Sequence of chain 1.B:
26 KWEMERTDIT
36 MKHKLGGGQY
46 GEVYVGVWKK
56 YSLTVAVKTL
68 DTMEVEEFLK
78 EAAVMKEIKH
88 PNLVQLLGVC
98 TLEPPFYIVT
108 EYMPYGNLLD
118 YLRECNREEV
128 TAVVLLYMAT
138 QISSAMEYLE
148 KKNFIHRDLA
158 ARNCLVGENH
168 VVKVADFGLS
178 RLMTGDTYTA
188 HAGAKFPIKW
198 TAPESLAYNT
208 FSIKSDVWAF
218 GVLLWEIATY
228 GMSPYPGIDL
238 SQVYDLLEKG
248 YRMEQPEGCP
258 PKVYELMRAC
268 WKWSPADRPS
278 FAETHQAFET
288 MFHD

This protein binds this small molecule.
Small molecule (SMILES): Cc1cc(Nc2cc(N3CCN(C)CC3)nc(Sc3ccc(NC(=O)C4CC4)cc3)n2)[nH]n1

Binding-site contacts:
Ligand atom C18 contacts residue ASP183 of chain 1.B at 4.2 Å.
Ligand atom C29 contacts residue SER209 of chain 1.B at 4.1 Å.
Ligand atom N14 contacts residue THR184 of chain 1.B at 3.5 Å (h-bond).
Ligand atom C15 contacts residue THR184 of chain 1.B at 3.3 Å.
Ligand atom C33 contacts residue LYS211 of chain 1.B at 3.5 Å.
Ligand atom C27 contacts residue PRO272 of chain 1.B at 3.7 Å (hydrophobic).
Ligand atom C26 contacts residue PRO272 of chain 1.B at 3.7 Å (hydrophobic).
Ligand atom C28 contacts residue PRO272 of chain 1.B at 4.1 Å (hydrophobic).
Ligand atom N20 contacts residue THR184 of chain 1.B at 3.6 Å (h-bond).
Ligand atom C10 contacts residue THR207 of chain 1.B at 4.1 Å.
Ligand atom N11 contacts residue THR207 of chain 1.B at 3.6 Å.
Ligand atom C21 contacts residue ASP183 of chain 1.B at 4.2 Å.
Ligand atom N30 contacts residue LYS211 of chain 1.B at 3.9 Å.
Ligand atom C8 contacts residue THR207 of chain 1.B at 3.7 Å.
Ligand atom C31 contacts residue LYS211 of chain 1.B at 3.9 Å.
Ligand atom C29 contacts residue THR207 of chain 1.B at 4.0 Å.
Ligand atom O32 contacts residue ALA273 of chain 1.B at 3.6 Å.
Ligand atom N30 contacts residue PRO272 of chain 1.B at 4.1 Å.
Ligand atom C24 contacts residue PRO272 of chain 1.B at 4.0 Å (hydrophobic).
Ligand atom C28 contacts residue THR184 of chain 1.B at 3.8 Å.
Ligand atom C10 contacts residue THR184 of chain 1.B at 4.1 Å.
Ligand atom C3 contacts residue THR207 of chain 1.B at 3.9 Å.
Ligand atom C18 contacts residue THR184 of chain 1.B at 3.5 Å.
Ligand atom C29 contacts residue THR184 of chain 1.B at 3.7 Å.
Ligand atom C2 contacts residue TYR205 of chain 1.B at 3.3 Å (hydrophobic).
Ligand atom C17 contacts residue THR184 of chain 1.B at 3.2 Å.
Ligand atom C2 contacts residue THR207 of chain 1.B at 4.2 Å.
Ligand atom S23 contacts residue GLU201 of chain 1.B at 4.2 Å.
Ligand atom N11 contacts residue THR184 of chain 1.B at 3.9 Å.
Ligand atom N19 contacts residue THR184 of chain 1.B at 3.8 Å.
Ligand atom N4 contacts residue THR207 of chain 1.B at 3.9 Å.
Ligand atom N20 contacts residue ASP183 of chain 1.B at 3.9 Å.
Ligand atom C28 contacts residue SER209 of chain 1.B at 3.5 Å.
Ligand atom N13 contacts residue THR207 of chain 1.B at 3.3 Å (h-bond).
Ligand atom C12 contacts residue THR207 of chain 1.B at 3.3 Å.
Ligand atom C25 contacts residue PRO272 of chain 1.B at 3.8 Å (hydrophobic).
Ligand atom S23 contacts residue THR207 of chain 1.B at 3.7 Å.
Ligand atom C3 contacts residue TYR205 of chain 1.B at 3.5 Å (hydrophobic).
Ligand atom N19 contacts residue ASP183 of chain 1.B at 3.1 Å (salt-bridge).
Ligand atom C35 contacts residue LYS211 of chain 1.B at 3.5 Å.